The small molecule below binds the protein below.
Small molecule (SMILES): Nc1ncnc2c1ncn2[C@@H]1O[C@H](CO[P](=O)(O)O[P](=O)(O)OC[C@H]2O[C@@H](O)[C@H](O)[C@@H]2O)[C@@H](O)[C@H]1O

Sequence of chain 1.A:
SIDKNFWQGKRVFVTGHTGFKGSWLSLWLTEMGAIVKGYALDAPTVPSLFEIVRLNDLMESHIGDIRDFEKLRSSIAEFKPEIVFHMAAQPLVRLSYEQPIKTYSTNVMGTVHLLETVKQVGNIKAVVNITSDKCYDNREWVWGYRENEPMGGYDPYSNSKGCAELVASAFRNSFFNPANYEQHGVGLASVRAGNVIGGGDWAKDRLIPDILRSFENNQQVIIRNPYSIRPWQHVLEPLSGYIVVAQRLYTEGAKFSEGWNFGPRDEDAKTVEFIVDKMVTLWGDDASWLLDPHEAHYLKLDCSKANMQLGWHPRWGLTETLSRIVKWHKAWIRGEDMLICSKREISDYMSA

Binding-site contacts:
Ligand atom N6 contacts residue ASP65 of chain 1.A at 3.0 Å (salt-bridge).
Ligand atom C1D contacts residue LYS21 of chain 1.A at 3.5 Å.
Ligand atom O4' contacts residue ALA88 of chain 1.A at 3.3 Å.
Ligand atom O2D contacts residue LYS161 of chain 1.A at 3.0 Å (salt-bridge).
Ligand atom C5' contacts residue ALA89 of chain 1.A at 3.5 Å (hydrophobic).
Ligand atom C3D contacts residue MET87 of chain 1.A at 3.3 Å (hydrophobic).
Ligand atom C6 contacts residue LEU41 of chain 1.A at 3.2 Å (hydrophobic).
Ligand atom C2 contacts residue GLY64 of chain 1.A at 3.3 Å.
Ligand atom O3D contacts residue MET87 of chain 1.A at 3.2 Å (h-bond).
Ligand atom O2D contacts residue TYR157 of chain 1.A at 2.9 Å (h-bond).
Ligand atom C3' contacts residue THR18 of chain 1.A at 3.4 Å.
Ligand atom O2B contacts residue PHE20 of chain 1.A at 3.3 Å (h-bond).
Ligand atom O2' contacts residue LEU41 of chain 1.A at 3.1 Å (h-bond).
Ligand atom O1A contacts residue PRO91 of chain 1.A at 3.5 Å.
Ligand atom O2' contacts residue THR18 of chain 1.A at 3.1 Å (h-bond).
Ligand atom O3' contacts residue GLY19 of chain 1.A at 2.9 Å (h-bond).
Ligand atom O3' contacts residue THR18 of chain 1.A at 2.5 Å (h-bond).
Ligand atom N7 contacts residue LYS102 of chain 1.A at 3.3 Å (salt-bridge).
Ligand atom C8 contacts residue ALA89 of chain 1.A at 3.1 Å (hydrophobic).
Ligand atom O4D contacts residue LYS21 of chain 1.A at 3.0 Å.
Ligand atom O3D contacts residue LYS161 of chain 1.A at 3.0 Å (salt-bridge).
Ligand atom O4D contacts residue ILE130 of chain 1.A at 3.4 Å.
Ligand atom O4' contacts residue ALA89 of chain 1.A at 3.2 Å (h-bond).
Ligand atom O1D contacts residue LYS21 of chain 1.A at 3.1 Å (salt-bridge).
Ligand atom O1B contacts residue ARG206 of chain 1.A at 2.8 Å (salt-bridge).
Ligand atom N3 contacts residue ALA40 of chain 1.A at 3.3 Å.
Ligand atom N3 contacts residue ALA88 of chain 1.A at 3.4 Å.
Ligand atom O3A contacts residue PRO91 of chain 1.A at 3.4 Å.
Ligand atom O3D contacts residue ALA89 of chain 1.A at 3.2 Å.
Ligand atom C2 contacts residue ILE66 of chain 1.A at 3.5 Å (hydrophobic).
Ligand atom O2A contacts residue PHE20 of chain 1.A at 2.7 Å (h-bond).
Ligand atom C4D contacts residue MET87 of chain 1.A at 3.3 Å (hydrophobic).
Ligand atom C5 contacts residue LEU41 of chain 1.A at 3.2 Å (hydrophobic).
Ligand atom O2B contacts residue LYS21 of chain 1.A at 2.8 Å (salt-bridge).
Ligand atom N1 contacts residue ILE66 of chain 1.A at 2.8 Å (h-bond).
Ligand atom O2D contacts residue PRO91 of chain 1.A at 3.5 Å.
Ligand atom N3 contacts residue LEU41 of chain 1.A at 3.4 Å (h-bond).
Ligand atom O3' contacts residue GLY16 of chain 1.A at 3.1 Å.
Ligand atom O5' contacts residue GLY19 of chain 1.A at 3.4 Å.
Ligand atom O2A contacts residue GLY19 of chain 1.A at 3.3 Å.